Binding-site contacts:
Ligand atom N2 contacts residue ASN32 of chain 1.D at 2.9 Å (h-bond).
Ligand atom O7 contacts residue ASN32 of chain 1.D at 4.0 Å.
Ligand atom C2 contacts residue ASN32 of chain 1.D at 2.4 Å.
Ligand atom C3 contacts residue ASN32 of chain 1.D at 3.8 Å.
Ligand atom C5 contacts residue ASN32 of chain 1.D at 3.8 Å.
Ligand atom O5 contacts residue ASN32 of chain 1.D at 2.4 Å (h-bond).
Ligand atom C4 contacts residue ASN32 of chain 1.D at 4.2 Å.
Ligand atom C7 contacts residue ASN32 of chain 1.D at 3.7 Å.
Ligand atom C1 contacts residue ASN32 of chain 1.D at 1.4 Å.

This small molecule binds to this protein.
Small molecule (SMILES): CC(=O)N[C@@H]1[C@@H](O)[C@H](O)[C@@H](CO)O[C@H]1O

Sequence of chain 1.D:
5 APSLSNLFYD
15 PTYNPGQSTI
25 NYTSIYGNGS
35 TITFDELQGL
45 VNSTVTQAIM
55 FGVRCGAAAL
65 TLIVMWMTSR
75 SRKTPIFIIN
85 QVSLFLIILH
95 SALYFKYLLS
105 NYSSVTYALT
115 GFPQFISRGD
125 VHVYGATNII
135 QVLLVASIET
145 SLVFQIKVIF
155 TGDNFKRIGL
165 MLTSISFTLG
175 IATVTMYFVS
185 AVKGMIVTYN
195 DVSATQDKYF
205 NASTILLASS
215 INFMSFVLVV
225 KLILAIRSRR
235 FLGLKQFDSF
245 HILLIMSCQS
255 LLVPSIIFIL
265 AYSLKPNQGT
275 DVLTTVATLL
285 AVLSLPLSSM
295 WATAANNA